Binding-site contacts:
Ligand atom PA contacts residue ASN253 of chain 1.A at 3.4 Å.
Ligand atom PB contacts residue LYS254 of chain 1.A at 3.4 Å.
Ligand atom O1B contacts residue MN1 of chain 1.C at 2.5 Å.
Ligand atom PG contacts residue LYS254 of chain 1.A at 3.3 Å.
Ligand atom O2B contacts residue SER162 of chain 1.A at 3.3 Å (h-bond).
Ligand atom PB contacts residue MN1 of chain 1.C at 3.4 Å.
Ligand atom O2G contacts residue LYS254 of chain 1.A at 3.3 Å (salt-bridge).
Ligand atom C2 contacts residue TRP127 of chain 1.A at 3.2 Å (hydrophobic).
Ligand atom O2' contacts residue TYR130 of chain 1.A at 3.2 Å.
Ligand atom O1B contacts residue SER167 of chain 1.A at 3.0 Å (h-bond).
Ligand atom O2B contacts residue SER166 of chain 1.A at 2.8 Å (h-bond).
Ligand atom O3G contacts residue ARG63 of chain 1.A at 2.7 Å (salt-bridge).
Ligand atom O5' contacts residue ASN253 of chain 1.A at 3.2 Å (h-bond).
Ligand atom O3G contacts residue ASP210 of chain 1.A at 3.2 Å (salt-bridge).
Ligand atom O3G contacts residue A2G1 of chain 1.B at 3.1 Å (h-bond).
Ligand atom O1G contacts residue MN1 of chain 1.C at 2.2 Å.
Ligand atom N1 contacts residue ASN103 of chain 1.A at 2.8 Å (h-bond).
Ligand atom O5' contacts residue SER167 of chain 1.A at 3.2 Å.
Ligand atom O2' contacts residue TRP127 of chain 1.A at 3.3 Å.
Ligand atom O3G contacts residue SER165 of chain 1.A at 2.7 Å (h-bond).
Ligand atom O1B contacts residue SER166 of chain 1.A at 3.1 Å (h-bond).
Ligand atom O1G contacts residue LYS254 of chain 1.A at 3.4 Å.
Ligand atom PG contacts residue A2G1 of chain 1.B at 3.1 Å.
Ligand atom O3A contacts residue SER161 of chain 1.A at 3.2 Å.
Ligand atom O2A contacts residue SER167 of chain 1.A at 2.7 Å (h-bond).
Ligand atom O1A contacts residue ASN253 of chain 1.A at 2.3 Å (h-bond).
Ligand atom PG contacts residue MN1 of chain 1.C at 3.3 Å.
Ligand atom O2A contacts residue MN1 of chain 1.C at 2.0 Å.
Ligand atom O2B contacts residue SER161 of chain 1.A at 3.3 Å (h-bond).
Ligand atom O3' contacts residue ASN253 of chain 1.A at 3.2 Å (h-bond).
Ligand atom N3B contacts residue GLY163 of chain 1.A at 3.3 Å (h-bond).
Ligand atom N3 contacts residue TRP127 of chain 1.A at 3.2 Å.
Ligand atom O3A contacts residue LYS254 of chain 1.A at 3.0 Å.
Ligand atom O2G contacts residue ALA422 of chain 1.A at 3.0 Å (h-bond).
Ligand atom O1B contacts residue SER165 of chain 1.A at 3.0 Å.
Ligand atom O1G contacts residue A2G1 of chain 1.B at 2.5 Å (h-bond).
Ligand atom C2 contacts residue ASN103 of chain 1.A at 3.3 Å.
Ligand atom O1A contacts residue LYS254 of chain 1.A at 3.1 Å.
Ligand atom N3B contacts residue LYS254 of chain 1.A at 2.8 Å.
Ligand atom O2G contacts residue A2G1 of chain 1.B at 3.2 Å (h-bond).

A protein and the small-molecule ligand that binds it are described below.
Small molecule (SMILES): Nc1ncnc2c1ncn2[C@@H]1O[C@H](CO[P](=O)(O)O[P](=O)(O)NP(=O)(O)O)[C@@H](O)[C@H]1O

Sequence of chain 1.A:
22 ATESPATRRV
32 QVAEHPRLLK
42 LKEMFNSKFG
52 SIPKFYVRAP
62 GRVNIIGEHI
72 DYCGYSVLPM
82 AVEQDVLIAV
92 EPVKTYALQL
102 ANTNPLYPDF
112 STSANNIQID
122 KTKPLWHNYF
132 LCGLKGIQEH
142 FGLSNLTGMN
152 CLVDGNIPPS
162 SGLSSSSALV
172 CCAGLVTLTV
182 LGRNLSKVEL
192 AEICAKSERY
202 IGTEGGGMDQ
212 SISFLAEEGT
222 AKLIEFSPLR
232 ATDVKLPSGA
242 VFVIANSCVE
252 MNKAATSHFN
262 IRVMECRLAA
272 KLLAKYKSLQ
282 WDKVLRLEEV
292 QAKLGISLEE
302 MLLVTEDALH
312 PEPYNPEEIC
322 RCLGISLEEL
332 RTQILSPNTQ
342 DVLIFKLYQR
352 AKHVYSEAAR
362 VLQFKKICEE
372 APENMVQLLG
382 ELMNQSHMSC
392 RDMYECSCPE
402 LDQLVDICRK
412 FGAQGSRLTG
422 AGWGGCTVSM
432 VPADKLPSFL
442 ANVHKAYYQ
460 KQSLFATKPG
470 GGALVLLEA